Sequence of chain 1.A:
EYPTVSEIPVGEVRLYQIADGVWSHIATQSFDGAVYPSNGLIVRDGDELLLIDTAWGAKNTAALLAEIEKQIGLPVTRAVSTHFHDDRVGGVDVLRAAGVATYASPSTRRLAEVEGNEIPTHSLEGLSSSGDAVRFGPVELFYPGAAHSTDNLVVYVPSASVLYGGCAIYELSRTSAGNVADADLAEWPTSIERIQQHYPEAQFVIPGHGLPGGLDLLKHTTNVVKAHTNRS

The small molecule below binds the protein below.
Small molecule (SMILES): O=C(O)/C(S)=C/c1c(Cl)ccc(Cl)c1Cl

Binding-site contacts:
Ligand atom S9 contacts residue ZN1 of chain 1.C at 2.3 Å.
Ligand atom C4 contacts residue DMS1 of chain 1.J at 4.1 Å.
Ligand atom CL1 contacts residue HIS148 of chain 1.A at 3.9 Å.
Ligand atom C6 contacts residue HIS209 of chain 1.A at 3.6 Å.
Ligand atom S9 contacts residue ASP87 of chain 1.A at 3.0 Å (salt-bridge).
Ligand atom C4 contacts residue HIS148 of chain 1.A at 3.9 Å.
Ligand atom S9 contacts residue CYS167 of chain 1.A at 3.9 Å.
Ligand atom C6 contacts residue ZN1 of chain 1.C at 3.9 Å.
Ligand atom CL3 contacts residue TRP56 of chain 1.A at 4.0 Å.
Ligand atom O8 contacts residue CYS167 of chain 1.A at 3.2 Å.
Ligand atom C5 contacts residue HIS148 of chain 1.A at 3.4 Å.
Ligand atom C4 contacts residue ZN1 of chain 1.C at 3.8 Å.
Ligand atom C3 contacts residue DMS1 of chain 1.J at 3.9 Å.
Ligand atom S9 contacts residue HIS85 of chain 1.A at 3.7 Å.
Ligand atom S9 contacts residue ZN1 of chain 1.D at 2.3 Å.
Ligand atom C5 contacts residue ZN1 of chain 1.C at 3.1 Å.
Ligand atom C3 contacts residue HIS85 of chain 1.A at 4.1 Å.
Ligand atom CL3 contacts residue PHE31 of chain 1.A at 4.0 Å.
Ligand atom O7 contacts residue HIS148 of chain 1.A at 3.5 Å.
Ligand atom S9 contacts residue HIS148 of chain 1.A at 3.6 Å (h-bond).
Ligand atom C6 contacts residue ZN1 of chain 1.D at 2.9 Å.
Ligand atom O8 contacts residue HIS209 of chain 1.A at 3.0 Å (h-bond).
Ligand atom C3 contacts residue ZN1 of chain 1.C at 4.0 Å.
Ligand atom CL1 contacts residue HIS85 of chain 1.A at 3.3 Å.
Ligand atom O8 contacts residue ZN1 of chain 1.D at 2.3 Å.
Ligand atom S9 contacts residue HIS83 of chain 1.A at 3.8 Å.
Ligand atom S9 contacts residue HIS209 of chain 1.A at 4.0 Å.
Ligand atom C5 contacts residue ZN1 of chain 1.D at 3.0 Å.
Ligand atom C6 contacts residue DMS1 of chain 1.I at 4.1 Å.
Ligand atom C15 contacts residue HIS85 of chain 1.A at 3.8 Å.
Ligand atom C2 contacts residue HIS85 of chain 1.A at 3.6 Å.
Ligand atom CL2 contacts residue DMS1 of chain 1.J at 3.8 Å.
Ligand atom CL3 contacts residue ASP86 of chain 1.A at 3.9 Å.
Ligand atom O8 contacts residue ZN1 of chain 1.C at 4.0 Å.
Ligand atom CL1 contacts residue ASN179 of chain 1.A at 3.4 Å.
Ligand atom CL2 contacts residue TRP56 of chain 1.A at 3.5 Å.
Ligand atom C6 contacts residue HIS148 of chain 1.A at 3.2 Å.
Ligand atom C10 contacts residue DMS1 of chain 1.J at 3.8 Å.
Ligand atom O8 contacts residue HIS148 of chain 1.A at 3.5 Å.
Ligand atom O7 contacts residue DMS1 of chain 1.I at 3.7 Å.